Sequence of chain 53.E:
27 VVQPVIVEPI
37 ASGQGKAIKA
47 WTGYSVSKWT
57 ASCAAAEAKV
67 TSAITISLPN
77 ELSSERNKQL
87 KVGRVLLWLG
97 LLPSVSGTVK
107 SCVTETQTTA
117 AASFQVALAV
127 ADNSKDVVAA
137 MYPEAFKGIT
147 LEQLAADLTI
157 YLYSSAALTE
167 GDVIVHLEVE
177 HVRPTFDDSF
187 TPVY

Sequence of chain 53.D:
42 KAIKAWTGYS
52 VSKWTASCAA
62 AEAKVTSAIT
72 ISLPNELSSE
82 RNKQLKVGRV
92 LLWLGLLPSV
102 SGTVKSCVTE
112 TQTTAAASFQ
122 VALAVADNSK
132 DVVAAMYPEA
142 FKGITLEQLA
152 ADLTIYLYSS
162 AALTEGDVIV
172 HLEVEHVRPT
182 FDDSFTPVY

Binding-site contacts:
Ligand atom OP2 contacts residue VAL178 of chain 53.E at 4.5 Å.
Ligand atom N9 contacts residue TRP47 of chain 53.D at 3.9 Å.
Ligand atom N6 contacts residue TRP47 of chain 53.D at 3.8 Å.
Ligand atom C2 contacts residue TRP47 of chain 53.D at 4.2 Å (hydrophobic).
Ligand atom N3 contacts residue TRP47 of chain 53.D at 4.1 Å.
Ligand atom C8 contacts residue TRP47 of chain 53.D at 3.8 Å (hydrophobic).
Ligand atom C5' contacts residue VAL178 of chain 53.E at 4.5 Å (hydrophobic).
Ligand atom N1 contacts residue TRP47 of chain 53.D at 4.3 Å.
Ligand atom N7 contacts residue TRP47 of chain 53.D at 3.7 Å.
Ligand atom C1' contacts residue TRP47 of chain 53.D at 4.3 Å (hydrophobic).
Ligand atom N6 contacts residue TYR50 of chain 53.D at 4.2 Å.
Ligand atom C4 contacts residue TRP47 of chain 53.D at 3.9 Å (hydrophobic).
Ligand atom N1 contacts residue THR48 of chain 53.D at 4.0 Å.
Ligand atom O4' contacts residue LYS143 of chain 53.D at 4.1 Å.
Ligand atom N6 contacts residue THR48 of chain 53.D at 3.3 Å (h-bond).
Ligand atom C6 contacts residue THR48 of chain 53.D at 4.2 Å.
Ligand atom C6 contacts residue TRP47 of chain 53.D at 3.9 Å (hydrophobic).
Ligand atom C5 contacts residue TRP47 of chain 53.D at 3.8 Å (hydrophobic).
Ligand atom O4' contacts residue TRP47 of chain 53.D at 4.1 Å.
Ligand atom OP2 contacts residue GLY49 of chain 53.E at 4.2 Å.

A small-molecule ligand and the protein it binds are described below.
Small molecule (SMILES): Nc1ncnc2c1ncn2[C@@H]1O[C@H](COO[C@@H]2C[C@@H](CO[P](=O)(O)O[C@H]3[C@@H](O)[C@H](n4cnc5c(N)ncnc54)O[C@@H]3COP(=O)=O)O[C@H]2n2ccc(=O)[nH]c2=O)[C@@H](OOP(O)OC[C@H]2O[C@@H](n3ccc(=O)[nH]c3=O)[C@H](O)[C@@H]2O)[C@H]1O.Op1oo1